Binding-site contacts:
Ligand atom C23 contacts residue HIS248 of chain 1.B at 3.9 Å.
Ligand atom C10 contacts residue CYS254 of chain 1.B at 3.4 Å (hydrophobic).
Ligand atom C18 contacts residue GLY250 of chain 1.B at 3.7 Å.
Ligand atom O49 contacts residue TYR300 of chain 1.B at 2.6 Å (h-bond).
Ligand atom O51 contacts residue TYR300 of chain 1.B at 3.7 Å.
Ligand atom C18 contacts residue TRP303 of chain 1.B at 3.6 Å (hydrophobic).
Ligand atom O51 contacts residue HIS248 of chain 1.B at 2.8 Å (h-bond).
Ligand atom P46 contacts residue TYR300 of chain 1.B at 3.4 Å.
Ligand atom C2 contacts residue CYS254 of chain 1.B at 3.8 Å (hydrophobic).
Ligand atom C15 contacts residue ILE10 of chain 1.C at 3.8 Å (hydrophobic).
Ligand atom C45 contacts residue TYR300 of chain 1.B at 3.5 Å (hydrophobic).
Ligand atom P46 contacts residue HIS248 of chain 1.B at 3.9 Å.
Ligand atom C43 contacts residue LYS164 of chain 1.A at 4.0 Å.
Ligand atom C12 contacts residue GLY250 of chain 1.B at 3.6 Å.
Ligand atom C24 contacts residue TYR166 of chain 1.A at 3.2 Å (hydrophobic).
Ligand atom N42 contacts residue LYS164 of chain 1.A at 3.8 Å.
Ligand atom C18 contacts residue TYR361 of chain 1.B at 3.8 Å (hydrophobic).
Ligand atom C35 contacts residue TYR200 of chain 1.A at 3.8 Å (hydrophobic).
Ligand atom C12 contacts residue ILE10 of chain 1.C at 4.0 Å (hydrophobic).
Ligand atom C43 contacts residue ARG291 of chain 1.B at 3.9 Å.
Ligand atom O51 contacts residue ARG291 of chain 1.B at 2.8 Å (salt-bridge).
Ligand atom C12 contacts residue TRP303 of chain 1.B at 3.7 Å (hydrophobic).
Ligand atom O36 contacts residue LYS164 of chain 1.A at 3.6 Å.
Ligand atom O50 contacts residue LYS294 of chain 1.B at 2.8 Å (salt-bridge).
Ligand atom C1 contacts residue ARG202 of chain 1.B at 3.7 Å.
Ligand atom C15 contacts residue GLY250 of chain 1.B at 3.5 Å.
Ligand atom O50 contacts residue ARG291 of chain 1.B at 3.8 Å.
Ligand atom C30 contacts residue TYR251 of chain 1.B at 3.9 Å (hydrophobic).
Ligand atom C1 contacts residue TRP102 of chain 1.B at 3.9 Å (hydrophobic).
Ligand atom C1 contacts residue ILE10 of chain 1.C at 3.6 Å (hydrophobic).
Ligand atom C10 contacts residue TRP303 of chain 1.B at 3.7 Å (hydrophobic).
Ligand atom O44 contacts residue ARG291 of chain 1.B at 2.9 Å (salt-bridge).
Ligand atom C11 contacts residue ARG202 of chain 1.B at 4.0 Å.
Ligand atom C30 contacts residue HIS248 of chain 1.B at 3.5 Å.
Ligand atom C22 contacts residue GLY250 of chain 1.B at 3.9 Å.
Ligand atom C6 contacts residue TYR205 of chain 1.B at 3.8 Å (hydrophobic).
Ligand atom O44 contacts residue LYS294 of chain 1.B at 3.9 Å.
Ligand atom C18 contacts residue ILE10 of chain 1.C at 3.9 Å (hydrophobic).
Ligand atom C6 contacts residue CYS254 of chain 1.B at 3.9 Å (hydrophobic).
Ligand atom C24 contacts residue TYR251 of chain 1.B at 3.9 Å (hydrophobic).

A small-molecule ligand and the protein it binds are described below.
Small molecule (SMILES): CC(C)=CCC/C(C)=C/CC/C(C)=C/CONC(=O)CP(=O)(O)O

Sequence of chain 1.C:
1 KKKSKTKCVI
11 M

Sequence of chain 1.B:
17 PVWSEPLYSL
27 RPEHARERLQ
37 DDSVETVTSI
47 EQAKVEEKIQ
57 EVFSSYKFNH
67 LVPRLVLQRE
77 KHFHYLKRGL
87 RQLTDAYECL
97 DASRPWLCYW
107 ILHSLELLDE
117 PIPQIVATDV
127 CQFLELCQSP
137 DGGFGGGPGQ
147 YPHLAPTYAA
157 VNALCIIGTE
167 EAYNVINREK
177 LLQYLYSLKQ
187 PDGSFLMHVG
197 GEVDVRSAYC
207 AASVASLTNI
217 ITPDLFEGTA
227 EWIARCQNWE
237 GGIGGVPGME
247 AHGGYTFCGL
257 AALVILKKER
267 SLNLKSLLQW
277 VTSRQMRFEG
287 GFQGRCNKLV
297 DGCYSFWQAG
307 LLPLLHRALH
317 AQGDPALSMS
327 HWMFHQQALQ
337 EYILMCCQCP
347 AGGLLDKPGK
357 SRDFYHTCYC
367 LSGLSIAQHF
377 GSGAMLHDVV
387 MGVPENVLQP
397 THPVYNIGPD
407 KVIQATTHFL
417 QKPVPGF

Sequence of chain 1.A:
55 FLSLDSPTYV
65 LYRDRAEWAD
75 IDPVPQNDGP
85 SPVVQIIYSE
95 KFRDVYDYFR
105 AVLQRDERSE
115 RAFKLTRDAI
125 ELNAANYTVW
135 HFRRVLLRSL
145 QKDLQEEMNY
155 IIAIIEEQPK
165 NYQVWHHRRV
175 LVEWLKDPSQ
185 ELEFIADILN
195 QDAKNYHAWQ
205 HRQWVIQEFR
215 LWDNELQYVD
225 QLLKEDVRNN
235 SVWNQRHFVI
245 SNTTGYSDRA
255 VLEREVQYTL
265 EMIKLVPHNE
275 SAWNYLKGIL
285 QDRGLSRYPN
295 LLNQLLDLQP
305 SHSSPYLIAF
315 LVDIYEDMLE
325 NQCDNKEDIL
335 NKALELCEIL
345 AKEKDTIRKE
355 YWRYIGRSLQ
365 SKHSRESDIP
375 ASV